Binding-site contacts:
Ligand atom O1 contacts residue ALA78 of chain 1.A at 3.7 Å.
Ligand atom O2 contacts residue ARG115 of chain 1.A at 3.7 Å.
Ligand atom O1 contacts residue ASN130 of chain 1.A at 3.2 Å (h-bond).
Ligand atom O30 contacts residue PHE68 of chain 1.A at 3.6 Å.
Ligand atom O4 contacts residue ASN130 of chain 1.A at 3.7 Å.
Ligand atom N1 contacts residue MET112 of chain 1.A at 3.5 Å.
Ligand atom O1 contacts residue LEU129 of chain 1.A at 3.7 Å.
Ligand atom C21 contacts residue THR72 of chain 1.A at 3.4 Å.
Ligand atom C27 contacts residue ILE75 of chain 1.A at 3.4 Å (hydrophobic).
Ligand atom C29 contacts residue ILE152 of chain 1.A at 3.6 Å (hydrophobic).
Ligand atom F30 contacts residue LEU249 of chain 1.A at 3.1 Å.
Ligand atom C26 contacts residue GLY143 of chain 1.A at 3.7 Å.
Ligand atom O3 contacts residue ARG81 of chain 1.A at 2.9 Å (salt-bridge).
Ligand atom O4 contacts residue ILE74 of chain 1.A at 3.2 Å.
Ligand atom O1 contacts residue ARG81 of chain 1.A at 3.5 Å (salt-bridge).
Ligand atom O30 contacts residue MET241 of chain 1.A at 3.5 Å.
Ligand atom C26 contacts residue PHE71 of chain 1.A at 3.4 Å (hydrophobic).
Ligand atom C19 contacts residue PHE71 of chain 1.A at 3.7 Å (hydrophobic).
Ligand atom C31 contacts residue MET241 of chain 1.A at 3.6 Å (hydrophobic).
Ligand atom C13 contacts residue ARG81 of chain 1.A at 3.4 Å.
Ligand atom C22 contacts residue PHE250 of chain 1.A at 3.7 Å (hydrophobic).
Ligand atom O2 contacts residue ARG81 of chain 1.A at 3.6 Å.
Ligand atom C20 contacts residue THR72 of chain 1.A at 3.6 Å.
Ligand atom C1 contacts residue ILE152 of chain 1.A at 3.4 Å (hydrophobic).
Ligand atom O29 contacts residue PRO251 of chain 1.A at 3.5 Å.
Ligand atom C12 contacts residue ALA116 of chain 1.A at 3.6 Å (hydrophobic).
Ligand atom C1 contacts residue SER113 of chain 1.A at 3.5 Å.
Ligand atom C12 contacts residue MET112 of chain 1.A at 3.6 Å (hydrophobic).
Ligand atom C31 contacts residue PHE68 of chain 1.A at 3.5 Å (hydrophobic).
Ligand atom N2 contacts residue MET112 of chain 1.A at 3.2 Å (h-bond).
Ligand atom O2 contacts residue ARG119 of chain 1.A at 3.7 Å.
Ligand atom C29 contacts residue ALA116 of chain 1.A at 3.5 Å (hydrophobic).
Ligand atom C21 contacts residue PHE250 of chain 1.A at 3.7 Å (hydrophobic).
Ligand atom O29 contacts residue THR72 of chain 1.A at 2.8 Å (h-bond).
Ligand atom F30 contacts residue PHE250 of chain 1.A at 3.3 Å.
Ligand atom C13 contacts residue ARG115 of chain 1.A at 3.6 Å.
Ligand atom O5 contacts residue LEU145 of chain 1.A at 3.5 Å.
Ligand atom C29 contacts residue SER113 of chain 1.A at 3.7 Å.
Ligand atom C28 contacts residue THR72 of chain 1.A at 3.4 Å.
Ligand atom C27 contacts residue PHE254 of chain 1.A at 3.2 Å (hydrophobic).

Sequence of chain 1.A:
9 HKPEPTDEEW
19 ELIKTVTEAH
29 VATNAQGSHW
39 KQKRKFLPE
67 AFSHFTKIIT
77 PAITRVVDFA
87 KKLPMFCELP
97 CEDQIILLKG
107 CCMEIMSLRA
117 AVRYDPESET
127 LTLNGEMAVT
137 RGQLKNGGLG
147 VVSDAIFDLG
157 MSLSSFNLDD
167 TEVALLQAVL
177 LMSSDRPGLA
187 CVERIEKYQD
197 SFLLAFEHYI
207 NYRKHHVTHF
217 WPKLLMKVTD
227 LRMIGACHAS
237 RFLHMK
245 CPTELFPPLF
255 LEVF

The small molecule below binds the protein below.
Small molecule (SMILES): CCOc1nc(C(=O)NCC(=O)O)c(O)c2ccc(Oc3c(C)cc(C(=O)c4cc(F)cc(OC)c4)cc3C)cc12